Sequence of chain 19.C:
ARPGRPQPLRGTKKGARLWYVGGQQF

Binding-site contacts:
Ligand atom C2' contacts residue LYS25 of chain 19.C at 3.8 Å.
Ligand atom OP2 contacts residue ASP242 of chain 19.A at 3.9 Å.
Ligand atom C5' contacts residue ASP242 of chain 19.A at 4.4 Å.

Sequence of chain 19.A:
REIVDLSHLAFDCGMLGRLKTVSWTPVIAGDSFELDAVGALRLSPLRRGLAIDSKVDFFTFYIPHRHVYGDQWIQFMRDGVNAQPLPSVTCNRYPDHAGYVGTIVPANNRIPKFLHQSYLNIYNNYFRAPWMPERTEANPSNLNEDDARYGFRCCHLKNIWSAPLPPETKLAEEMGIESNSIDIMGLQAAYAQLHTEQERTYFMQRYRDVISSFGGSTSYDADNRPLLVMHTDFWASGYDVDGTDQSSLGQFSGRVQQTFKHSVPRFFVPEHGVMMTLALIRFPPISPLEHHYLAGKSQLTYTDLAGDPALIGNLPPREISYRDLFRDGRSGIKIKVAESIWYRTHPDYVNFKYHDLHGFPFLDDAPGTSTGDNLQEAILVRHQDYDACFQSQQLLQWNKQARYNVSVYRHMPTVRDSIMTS

A protein and the small-molecule ligand that binds it are described below.
Small molecule (SMILES): Nc1ccn([C@H]2C[C@H](O)[C@@H](COP(=O)(O)O)O2)c(=O)n1